Sequence of chain 1.E:
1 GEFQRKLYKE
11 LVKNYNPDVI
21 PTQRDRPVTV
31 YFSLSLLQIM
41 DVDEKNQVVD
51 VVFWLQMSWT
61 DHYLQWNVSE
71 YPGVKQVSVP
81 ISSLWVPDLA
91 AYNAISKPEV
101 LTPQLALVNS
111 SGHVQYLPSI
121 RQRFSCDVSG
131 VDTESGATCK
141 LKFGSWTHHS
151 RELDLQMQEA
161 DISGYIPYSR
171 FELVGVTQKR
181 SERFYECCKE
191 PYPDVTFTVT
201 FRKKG

Binding-site contacts:
Ligand atom O7 contacts residue ASN109 of chain 1.E at 3.5 Å (h-bond).
Ligand atom N2 contacts residue ASN109 of chain 1.E at 3.6 Å (h-bond).
Ligand atom C5 contacts residue NAG1 of chain 1.EA at 3.7 Å.
Ligand atom O5 contacts residue ASN109 of chain 1.E at 2.9 Å (h-bond).
Ligand atom O6 contacts residue HIS113 of chain 1.E at 4.2 Å.
Ligand atom C7 contacts residue SER111 of chain 1.E at 3.9 Å.
Ligand atom O4 contacts residue NAG1 of chain 1.EA at 2.6 Å (h-bond).
Ligand atom C1 contacts residue SER111 of chain 1.E at 3.1 Å.
Ligand atom C8 contacts residue SER110 of chain 1.E at 3.5 Å.
Ligand atom C5 contacts residue HIS113 of chain 1.E at 4.2 Å.
Ligand atom C6 contacts residue HIS113 of chain 1.E at 3.8 Å.
Ligand atom C3 contacts residue NAG1 of chain 1.EA at 4.5 Å.
Ligand atom C1 contacts residue ASN109 of chain 1.E at 2.9 Å.
Ligand atom N2 contacts residue SER111 of chain 1.E at 3.0 Å (h-bond).
Ligand atom C8 contacts residue SER111 of chain 1.E at 4.1 Å.
Ligand atom O5 contacts residue HIS113 of chain 1.E at 3.5 Å.
Ligand atom C2 contacts residue SER111 of chain 1.E at 3.6 Å.
Ligand atom C3 contacts residue ASN109 of chain 1.E at 4.5 Å.
Ligand atom C6 contacts residue NAG1 of chain 1.EA at 4.0 Å.
Ligand atom C1 contacts residue HIS113 of chain 1.E at 3.7 Å.
Ligand atom C5 contacts residue ASN109 of chain 1.E at 4.3 Å.
Ligand atom C2 contacts residue ASN109 of chain 1.E at 3.1 Å.
Ligand atom C4 contacts residue NAG1 of chain 1.EA at 4.0 Å.
Ligand atom C7 contacts residue ASN109 of chain 1.E at 3.7 Å.
Ligand atom O5 contacts residue SER111 of chain 1.E at 4.4 Å.

The protein below binds the small molecule below.
Small molecule (SMILES): CC(=O)N[C@@H]1[C@@H](O)[C@H](O)[C@@H](CO)O[C@H]1O